A small-molecule ligand and the protein it binds are described below.
Small molecule (SMILES): CC(=O)N[C@H]1[C@H](O[C@H]2[C@H](O)[C@@H](NC(C)=O)CO[C@@H]2CO)O[C@H](CO)[C@@H](O)[C@@H]1O

Binding-site contacts:
Ligand atom C3 contacts residue LEU96 of chain 18.H at 4.2 Å (hydrophobic).
Ligand atom C7 contacts residue MET151 of chain 18.C at 4.3 Å (hydrophobic).
Ligand atom C4 contacts residue LEU96 of chain 18.H at 4.3 Å (hydrophobic).
Ligand atom C8 contacts residue ASP94 of chain 18.H at 3.5 Å.
Ligand atom C1 contacts residue ASN154 of chain 18.C at 3.1 Å.
Ligand atom C2 contacts residue ASN154 of chain 18.C at 4.0 Å.
Ligand atom C2 contacts residue LEU96 of chain 18.H at 3.6 Å (hydrophobic).
Ligand atom O4 contacts residue LEU96 of chain 18.H at 3.2 Å.
Ligand atom O5 contacts residue LEU96 of chain 18.H at 4.5 Å.
Ligand atom O3 contacts residue LEU96 of chain 18.H at 4.1 Å.
Ligand atom C8 contacts residue ASN154 of chain 18.C at 4.2 Å.
Ligand atom C1 contacts residue MET151 of chain 18.C at 3.6 Å (hydrophobic).
Ligand atom C1 contacts residue SER95 of chain 18.H at 3.6 Å.
Ligand atom O5 contacts residue ASN154 of chain 18.C at 4.0 Å.
Ligand atom N2 contacts residue LEU96 of chain 18.H at 3.6 Å.
Ligand atom O5 contacts residue MET151 of chain 18.C at 3.8 Å.
Ligand atom O7 contacts residue ASN154 of chain 18.C at 2.9 Å (h-bond).
Ligand atom N2 contacts residue SER95 of chain 18.H at 2.6 Å (h-bond).
Ligand atom C8 contacts residue SER95 of chain 18.H at 3.5 Å.
Ligand atom C1 contacts residue LEU96 of chain 18.H at 3.9 Å (hydrophobic).
Ligand atom O3 contacts residue SER95 of chain 18.H at 3.2 Å (h-bond).
Ligand atom C7 contacts residue ASN154 of chain 18.C at 3.4 Å.
Ligand atom C2 contacts residue MET151 of chain 18.C at 4.1 Å (hydrophobic).
Ligand atom C7 contacts residue SER95 of chain 18.H at 3.5 Å.
Ligand atom N2 contacts residue ASN154 of chain 18.C at 3.9 Å.
Ligand atom O7 contacts residue MET151 of chain 18.C at 3.3 Å.
Ligand atom C7 contacts residue GLY150 of chain 18.C at 3.7 Å.
Ligand atom C3 contacts residue SER95 of chain 18.H at 3.2 Å.
Ligand atom C8 contacts residue GLY150 of chain 18.C at 3.8 Å.
Ligand atom O7 contacts residue HIS148 of chain 18.C at 4.0 Å.
Ligand atom O7 contacts residue GLY150 of chain 18.C at 2.8 Å (h-bond).
Ligand atom C2 contacts residue SER95 of chain 18.H at 3.4 Å.

Sequence of chain 18.C:
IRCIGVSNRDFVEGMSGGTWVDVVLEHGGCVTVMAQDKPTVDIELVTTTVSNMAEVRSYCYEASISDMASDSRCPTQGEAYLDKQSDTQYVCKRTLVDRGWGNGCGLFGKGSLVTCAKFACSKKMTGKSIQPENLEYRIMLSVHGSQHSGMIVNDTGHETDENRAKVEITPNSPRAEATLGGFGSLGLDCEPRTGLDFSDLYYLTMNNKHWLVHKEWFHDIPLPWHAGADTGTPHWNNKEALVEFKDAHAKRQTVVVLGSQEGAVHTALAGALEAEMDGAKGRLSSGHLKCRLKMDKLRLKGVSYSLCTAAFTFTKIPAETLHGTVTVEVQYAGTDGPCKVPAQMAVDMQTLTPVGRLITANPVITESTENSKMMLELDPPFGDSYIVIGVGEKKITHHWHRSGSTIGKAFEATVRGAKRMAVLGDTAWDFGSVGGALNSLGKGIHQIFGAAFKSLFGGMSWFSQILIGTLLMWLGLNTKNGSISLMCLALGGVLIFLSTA

Sequence of chain 18.H:
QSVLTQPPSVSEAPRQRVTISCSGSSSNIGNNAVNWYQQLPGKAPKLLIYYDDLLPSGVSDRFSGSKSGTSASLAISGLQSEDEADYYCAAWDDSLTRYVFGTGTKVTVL